Sequence of chain 8.A:
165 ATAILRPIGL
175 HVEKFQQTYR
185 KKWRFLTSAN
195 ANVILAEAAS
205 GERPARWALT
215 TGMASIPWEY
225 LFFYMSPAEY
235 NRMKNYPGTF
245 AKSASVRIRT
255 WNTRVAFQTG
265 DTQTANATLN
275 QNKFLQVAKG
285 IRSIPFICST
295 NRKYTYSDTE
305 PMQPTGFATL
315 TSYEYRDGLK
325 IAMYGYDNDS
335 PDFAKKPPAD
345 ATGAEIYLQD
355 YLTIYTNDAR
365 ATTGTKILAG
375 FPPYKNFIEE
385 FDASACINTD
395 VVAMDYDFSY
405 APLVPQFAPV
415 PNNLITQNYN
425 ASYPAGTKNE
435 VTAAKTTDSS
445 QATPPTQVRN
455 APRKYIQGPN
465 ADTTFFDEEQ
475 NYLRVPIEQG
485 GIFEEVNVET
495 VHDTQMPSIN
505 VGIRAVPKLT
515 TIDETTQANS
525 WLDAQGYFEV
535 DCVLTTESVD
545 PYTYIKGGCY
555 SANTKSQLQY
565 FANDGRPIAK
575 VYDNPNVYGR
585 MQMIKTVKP

Binding-site contacts:
Ligand atom N7 contacts residue GLN499 of chain 9.A at 2.8 Å (h-bond).
Ligand atom N4 contacts residue ARG170 of chain 8.A at 0.6 Å (salt-bridge).
Ligand atom O2 contacts residue PRO171 of chain 8.A at 3.0 Å (h-bond).
Ligand atom N6 contacts residue SER555 of chain 8.A at 3.1 Å.
Ligand atom OP1 contacts residue PRO289 of chain 9.A at 3.2 Å.
Ligand atom C6 contacts residue ASN491 of chain 8.A at 3.1 Å.
Ligand atom C2 contacts residue ASP401 of chain 9.A at 3.1 Å.
Ligand atom OP2 contacts residue SER287 of chain 9.A at 2.9 Å.
Ligand atom C4 contacts residue ASN491 of chain 8.A at 2.5 Å.
Ligand atom C5 contacts residue ASP497 of chain 9.A at 3.1 Å.
Ligand atom O2 contacts residue DG2 of chain 9.B at 2.8 Å (h-bond).
Ligand atom C4 contacts residue ARG170 of chain 8.A at 1.2 Å.
Ligand atom N6 contacts residue GLN410 of chain 8.A at 2.7 Å (h-bond).
Ligand atom C2 contacts residue MET398 of chain 9.A at 2.7 Å (hydrophobic).
Ligand atom O3' contacts residue LYS178 of chain 8.A at 2.9 Å.
Ligand atom N1 contacts residue ASP401 of chain 9.A at 2.6 Å (salt-bridge).
Ligand atom C4 contacts residue ASP497 of chain 9.A at 3.1 Å.
Ligand atom OP2 contacts residue VAL492 of chain 8.A at 2.5 Å (h-bond).
Ligand atom N3 contacts residue DG2 of chain 9.B at 2.9 Å (h-bond).
Ligand atom O4' contacts residue GLN499 of chain 9.A at 3.0 Å (h-bond).
Ligand atom N7 contacts residue THR498 of chain 9.A at 3.1 Å.
Ligand atom N2 contacts residue SER403 of chain 9.A at 3.0 Å (h-bond).
Ligand atom N1 contacts residue MET398 of chain 9.A at 3.0 Å.
Ligand atom OP1 contacts residue PRO501 of chain 9.A at 3.1 Å.
Ligand atom N2 contacts residue ASP401 of chain 9.A at 2.8 Å (salt-bridge).
Ligand atom N3 contacts residue ARG170 of chain 8.A at 2.0 Å (salt-bridge).
Ligand atom C5 contacts residue ASN491 of chain 8.A at 2.3 Å.
Ligand atom O3' contacts residue VAL492 of chain 8.A at 3.2 Å.
Ligand atom O2 contacts residue THR558 of chain 8.A at 2.7 Å (h-bond).
Ligand atom OP1 contacts residue GLY284 of chain 9.A at 3.0 Å.
Ligand atom O3' contacts residue PRO289 of chain 9.A at 3.1 Å.
Ligand atom OP2 contacts residue ASN491 of chain 8.A at 2.9 Å.
Ligand atom N1 contacts residue PRO545 of chain 8.A at 3.2 Å.
Ligand atom O4' contacts residue THR558 of chain 8.A at 3.1 Å.
Ligand atom N4 contacts residue ASN491 of chain 8.A at 2.7 Å (h-bond).
Ligand atom N4 contacts residue DG2 of chain 9.B at 2.9 Å (h-bond).
Ligand atom O6 contacts residue ASP401 of chain 9.A at 2.7 Å (salt-bridge).
Ligand atom C2 contacts residue ASP399 of chain 9.A at 3.1 Å.
Ligand atom C5 contacts residue ARG170 of chain 8.A at 2.4 Å.
Ligand atom O2 contacts residue LYS559 of chain 8.A at 2.8 Å (salt-bridge).

Sequence of chain 9.A:
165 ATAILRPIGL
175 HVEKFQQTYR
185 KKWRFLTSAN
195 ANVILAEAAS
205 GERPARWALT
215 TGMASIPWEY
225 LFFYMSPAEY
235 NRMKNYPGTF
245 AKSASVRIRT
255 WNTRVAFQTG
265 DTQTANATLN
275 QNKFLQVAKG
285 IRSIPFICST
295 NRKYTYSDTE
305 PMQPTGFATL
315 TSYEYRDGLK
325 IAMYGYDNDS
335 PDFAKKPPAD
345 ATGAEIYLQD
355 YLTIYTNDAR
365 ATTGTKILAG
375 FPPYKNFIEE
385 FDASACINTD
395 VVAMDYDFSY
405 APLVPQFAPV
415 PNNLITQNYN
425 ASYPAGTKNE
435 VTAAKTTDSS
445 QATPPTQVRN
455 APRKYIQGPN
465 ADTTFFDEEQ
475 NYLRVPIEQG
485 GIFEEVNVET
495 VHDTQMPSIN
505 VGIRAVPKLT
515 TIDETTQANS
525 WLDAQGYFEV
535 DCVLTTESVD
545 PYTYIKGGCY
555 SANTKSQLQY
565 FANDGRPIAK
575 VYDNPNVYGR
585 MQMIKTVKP

The protein below binds the small molecule below.
Small molecule (SMILES): N=c1ccn([C@H]2C[C@H](O[P](=O)(O)OC[C@H]3O[C@@H](n4ccc(N)nc4=O)C[C@@H]3O[P](=O)(O)OC[C@H]3O[C@@H](n4cnc5c(N)ncnc54)C[C@@H]3O[P](=O)(O)OC[C@H]3O[C@@H](n4cnc5c(N)ncnc54)C[C@@H]3O)[C@@H](CO[P](=O)(O)O[C@H]3C[C@H](n4cnc5c(=O)nc(N)[nH]c54)O[C@@H]3CO[P](=O)(O)O[C@H]3C[C@H](n4cnc5c(=O)nc(N)[nH]c54)O[C@@H]3CO[P](=O)(O)O[C@H]3C[C@H](n4cnc5c(N)ncnc54)O[C@@H]3CO[P](=O)(O)O[C@H]3C[C@H](n4ccc(N)nc4=O)O[C@@H]3COP(=O)=O)O2)c(=O)[nH]1